Sequence of chain 1.D:
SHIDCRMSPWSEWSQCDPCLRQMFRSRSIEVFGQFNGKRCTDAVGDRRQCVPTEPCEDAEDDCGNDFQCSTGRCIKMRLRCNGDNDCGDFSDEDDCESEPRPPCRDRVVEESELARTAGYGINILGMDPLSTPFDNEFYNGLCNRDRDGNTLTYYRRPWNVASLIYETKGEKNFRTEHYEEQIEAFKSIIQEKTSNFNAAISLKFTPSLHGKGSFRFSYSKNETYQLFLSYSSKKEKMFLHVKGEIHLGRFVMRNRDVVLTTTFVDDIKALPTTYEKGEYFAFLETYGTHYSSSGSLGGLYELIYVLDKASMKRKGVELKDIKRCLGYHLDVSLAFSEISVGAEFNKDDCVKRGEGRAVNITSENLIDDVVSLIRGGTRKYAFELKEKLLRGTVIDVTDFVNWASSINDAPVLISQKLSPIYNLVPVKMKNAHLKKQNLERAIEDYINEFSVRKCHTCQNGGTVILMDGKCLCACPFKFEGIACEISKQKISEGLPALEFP

Sequence of chain 1.E:
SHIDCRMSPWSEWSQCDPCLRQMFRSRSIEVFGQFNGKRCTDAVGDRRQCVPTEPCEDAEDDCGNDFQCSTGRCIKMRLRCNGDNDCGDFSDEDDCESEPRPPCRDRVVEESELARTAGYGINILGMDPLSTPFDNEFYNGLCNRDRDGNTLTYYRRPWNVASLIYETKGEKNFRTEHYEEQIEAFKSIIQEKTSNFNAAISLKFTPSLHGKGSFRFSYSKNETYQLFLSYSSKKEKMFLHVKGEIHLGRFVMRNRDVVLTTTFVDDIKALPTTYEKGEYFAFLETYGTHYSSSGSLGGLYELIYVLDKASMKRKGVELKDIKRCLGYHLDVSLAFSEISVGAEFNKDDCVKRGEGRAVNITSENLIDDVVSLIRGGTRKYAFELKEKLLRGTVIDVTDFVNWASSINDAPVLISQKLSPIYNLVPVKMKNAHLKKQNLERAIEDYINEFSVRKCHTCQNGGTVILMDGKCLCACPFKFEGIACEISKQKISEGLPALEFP

Binding-site contacts:
Ligand atom O7 contacts residue TYR253 of chain 1.E at 2.7 Å (h-bond).
Ligand atom O7 contacts residue SER252 of chain 1.E at 3.2 Å (h-bond).
Ligand atom C7 contacts residue ASN215 of chain 1.E at 3.0 Å.
Ligand atom C1 contacts residue ASN215 of chain 1.E at 1.4 Å.
Ligand atom C2 contacts residue ASN215 of chain 1.E at 2.5 Å.
Ligand atom O6 contacts residue ASN380 of chain 1.D at 4.4 Å.
Ligand atom C2 contacts residue ASN213 of chain 1.E at 4.2 Å.
Ligand atom C7 contacts residue ASN213 of chain 1.E at 4.1 Å.
Ligand atom O7 contacts residue PHE214 of chain 1.E at 3.3 Å (h-bond).
Ligand atom O7 contacts residue ASN215 of chain 1.E at 3.4 Å (h-bond).
Ligand atom O5 contacts residue ASN215 of chain 1.E at 2.3 Å (h-bond).
Ligand atom C7 contacts residue SER252 of chain 1.E at 4.0 Å.
Ligand atom C7 contacts residue TYR253 of chain 1.E at 3.8 Å (hydrophobic).
Ligand atom C8 contacts residue SER252 of chain 1.E at 4.2 Å.
Ligand atom N2 contacts residue ASN215 of chain 1.E at 3.0 Å (h-bond).
Ligand atom N2 contacts residue TYR253 of chain 1.E at 4.3 Å.
Ligand atom C7 contacts residue PHE214 of chain 1.E at 3.8 Å (hydrophobic).
Ligand atom C3 contacts residue ASN213 of chain 1.E at 4.3 Å.
Ligand atom N2 contacts residue PHE214 of chain 1.E at 3.8 Å.
Ligand atom O3 contacts residue ASN213 of chain 1.E at 3.3 Å.
Ligand atom N2 contacts residue ASN213 of chain 1.E at 3.5 Å.
Ligand atom C3 contacts residue ASN215 of chain 1.E at 3.8 Å.
Ligand atom O7 contacts residue ASN213 of chain 1.E at 4.1 Å.
Ligand atom C8 contacts residue ASN215 of chain 1.E at 3.3 Å.
Ligand atom C1 contacts residue ASN380 of chain 1.D at 3.8 Å.
Ligand atom O5 contacts residue ASN380 of chain 1.D at 3.5 Å (h-bond).
Ligand atom C4 contacts residue ASN215 of chain 1.E at 4.2 Å.
Ligand atom C5 contacts residue ASN215 of chain 1.E at 3.6 Å.

The protein below binds the small molecule below.
Small molecule (SMILES): CC(=O)N[C@@H]1[C@@H](O)[C@H](O)[C@@H](CO)O[C@H]1O